Binding-site contacts:
Ligand atom C4 contacts residue ASN162 of chain 1.C at 4.2 Å.
Ligand atom C7 contacts residue ASN162 of chain 1.C at 3.8 Å.
Ligand atom C5 contacts residue ASN162 of chain 1.C at 3.7 Å.
Ligand atom C2 contacts residue ASN162 of chain 1.C at 2.5 Å.
Ligand atom C3 contacts residue ASN162 of chain 1.C at 3.8 Å.
Ligand atom O5 contacts residue ASN162 of chain 1.C at 2.4 Å (h-bond).
Ligand atom N2 contacts residue ASN162 of chain 1.C at 2.9 Å (h-bond).
Ligand atom C8 contacts residue ASN162 of chain 1.C at 4.2 Å.
Ligand atom C1 contacts residue ASN162 of chain 1.C at 1.4 Å.
Ligand atom O6 contacts residue ASN162 of chain 1.C at 4.4 Å.

The small molecule below binds the protein below.
Small molecule (SMILES): CC(=O)N[C@@H]1[C@@H](O)[C@H](O)[C@@H](CO)O[C@H]1O

Sequence of chain 1.C:
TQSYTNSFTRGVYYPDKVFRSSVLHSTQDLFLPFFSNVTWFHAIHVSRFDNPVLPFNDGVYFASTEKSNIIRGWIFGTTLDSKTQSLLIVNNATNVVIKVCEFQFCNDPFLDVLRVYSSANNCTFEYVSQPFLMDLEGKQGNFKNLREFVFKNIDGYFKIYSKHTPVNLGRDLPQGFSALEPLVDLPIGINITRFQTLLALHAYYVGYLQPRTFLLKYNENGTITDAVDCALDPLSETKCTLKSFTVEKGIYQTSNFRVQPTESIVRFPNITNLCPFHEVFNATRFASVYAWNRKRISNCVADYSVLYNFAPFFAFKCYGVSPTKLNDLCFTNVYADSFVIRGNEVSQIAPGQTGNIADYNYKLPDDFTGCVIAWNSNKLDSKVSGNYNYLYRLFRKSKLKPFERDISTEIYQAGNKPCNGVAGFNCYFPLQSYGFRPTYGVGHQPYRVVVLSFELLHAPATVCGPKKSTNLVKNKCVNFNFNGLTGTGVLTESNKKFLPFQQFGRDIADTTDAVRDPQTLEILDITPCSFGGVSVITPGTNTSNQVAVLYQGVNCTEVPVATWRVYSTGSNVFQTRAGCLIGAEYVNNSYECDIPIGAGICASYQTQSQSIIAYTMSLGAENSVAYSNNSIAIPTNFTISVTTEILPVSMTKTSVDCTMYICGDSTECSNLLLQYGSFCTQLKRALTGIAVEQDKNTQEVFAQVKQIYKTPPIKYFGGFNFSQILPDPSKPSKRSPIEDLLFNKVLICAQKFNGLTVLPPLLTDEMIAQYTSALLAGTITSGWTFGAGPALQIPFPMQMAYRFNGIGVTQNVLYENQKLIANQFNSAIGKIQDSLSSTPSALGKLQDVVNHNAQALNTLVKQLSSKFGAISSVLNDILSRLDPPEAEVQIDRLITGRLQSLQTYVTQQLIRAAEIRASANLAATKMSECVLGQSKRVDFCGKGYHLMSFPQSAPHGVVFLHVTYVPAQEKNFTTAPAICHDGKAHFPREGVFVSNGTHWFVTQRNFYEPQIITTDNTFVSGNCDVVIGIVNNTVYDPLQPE